Sequence of chain 1.B:
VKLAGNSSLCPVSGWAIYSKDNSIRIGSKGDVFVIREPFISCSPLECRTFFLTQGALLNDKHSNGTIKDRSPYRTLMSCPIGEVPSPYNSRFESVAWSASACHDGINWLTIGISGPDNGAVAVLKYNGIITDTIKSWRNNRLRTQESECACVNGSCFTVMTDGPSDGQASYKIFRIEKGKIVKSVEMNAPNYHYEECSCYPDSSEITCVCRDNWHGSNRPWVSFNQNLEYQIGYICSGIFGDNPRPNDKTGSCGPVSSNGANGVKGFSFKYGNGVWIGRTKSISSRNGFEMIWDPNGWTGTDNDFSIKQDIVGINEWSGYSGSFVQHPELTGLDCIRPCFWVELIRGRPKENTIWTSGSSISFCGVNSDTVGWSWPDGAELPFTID

Sequence of chain 1.A:
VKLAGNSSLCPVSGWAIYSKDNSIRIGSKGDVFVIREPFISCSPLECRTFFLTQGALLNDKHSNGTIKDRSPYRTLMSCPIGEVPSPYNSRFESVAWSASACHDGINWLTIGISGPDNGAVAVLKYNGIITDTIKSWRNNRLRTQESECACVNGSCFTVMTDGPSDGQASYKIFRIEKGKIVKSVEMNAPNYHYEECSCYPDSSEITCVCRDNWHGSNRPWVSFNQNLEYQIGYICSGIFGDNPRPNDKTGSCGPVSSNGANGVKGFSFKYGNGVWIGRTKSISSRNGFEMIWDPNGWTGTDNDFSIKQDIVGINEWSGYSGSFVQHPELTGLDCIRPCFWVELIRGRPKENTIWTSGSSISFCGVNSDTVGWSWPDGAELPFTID

The protein below binds the small molecule below.
Small molecule (SMILES): CC(=O)N[C@H]1[C@H](O[C@H]2[C@H](O)[C@@H](NC(C)=O)CO[C@@H]2CO)O[C@H](CO)[C@@H](O)[C@@H]1O

Binding-site contacts:
Ligand atom O7 contacts residue ILE436 of chain 1.A at 3.7 Å.
Ligand atom C1 contacts residue ASN146 of chain 1.A at 1.4 Å.
Ligand atom O5 contacts residue ASN146 of chain 1.A at 2.4 Å (h-bond).
Ligand atom C5 contacts residue THR148 of chain 1.A at 4.0 Å.
Ligand atom C5 contacts residue ASN146 of chain 1.A at 3.6 Å.
Ligand atom C8 contacts residue GLU462 of chain 1.B at 4.2 Å.
Ligand atom C1 contacts residue THR148 of chain 1.A at 4.0 Å.
Ligand atom N2 contacts residue ASN146 of chain 1.A at 2.9 Å (h-bond).
Ligand atom C2 contacts residue ASN146 of chain 1.A at 2.5 Å.
Ligand atom O6 contacts residue THR148 of chain 1.A at 4.3 Å.
Ligand atom C8 contacts residue ASN146 of chain 1.A at 3.5 Å.
Ligand atom C6 contacts residue THR148 of chain 1.A at 3.8 Å.
Ligand atom O7 contacts residue ASN146 of chain 1.A at 4.3 Å.
Ligand atom O5 contacts residue THR148 of chain 1.A at 3.3 Å.
Ligand atom C3 contacts residue ASN146 of chain 1.A at 3.8 Å.
Ligand atom C7 contacts residue ILE436 of chain 1.A at 4.3 Å (hydrophobic).
Ligand atom C4 contacts residue ASN146 of chain 1.A at 4.3 Å.
Ligand atom C8 contacts residue LYS143 of chain 1.A at 4.4 Å.
Ligand atom C7 contacts residue ASN146 of chain 1.A at 3.4 Å.